This small molecule binds to this protein.
Small molecule (SMILES): COc1ccc(-c2cc3c(C)nc(N)nc3n(C3CCC(OCCO)CC3)c2=O)cn1

Binding-site contacts:
Ligand atom C21 contacts residue GLU738 of chain 1.A at 3.0 Å.
Ligand atom C27 contacts residue TRP670 of chain 1.A at 3.7 Å (hydrophobic).
Ligand atom O19 contacts residue ASP694 of chain 1.A at 3.8 Å.
Ligand atom C21 contacts residue TYR725 of chain 1.A at 3.5 Å (hydrophobic).
Ligand atom C20 contacts residue ASP822 of chain 1.A at 3.0 Å.
Ligand atom C4 contacts residue MET811 of chain 1.A at 3.5 Å (hydrophobic).
Ligand atom C2 contacts residue VAL740 of chain 1.A at 3.5 Å (hydrophobic).
Ligand atom C16 contacts residue ILE737 of chain 1.A at 3.2 Å (hydrophobic).
Ligand atom C21 contacts residue VAL740 of chain 1.A at 3.5 Å (hydrophobic).
Ligand atom C16 contacts residue ASP822 of chain 1.A at 3.5 Å.
Ligand atom N17 contacts residue ASP822 of chain 1.A at 3.5 Å.
Ligand atom C15 contacts residue ILE737 of chain 1.A at 3.5 Å (hydrophobic).
Ligand atom C18 contacts residue TYR725 of chain 1.A at 3.7 Å (hydrophobic).
Ligand atom O31 contacts residue LYS748 of chain 1.A at 3.1 Å.
Ligand atom C6 contacts residue GLU738 of chain 1.A at 3.6 Å.
Ligand atom C8 contacts residue ILE689 of chain 1.A at 3.6 Å (hydrophobic).
Ligand atom C18 contacts residue ILE737 of chain 1.A at 3.7 Å (hydrophobic).
Ligand atom N1 contacts residue VAL740 of chain 1.A at 2.8 Å (h-bond).
Ligand atom C26 contacts residue MET662 of chain 1.A at 3.8 Å (hydrophobic).
Ligand atom C27 contacts residue MET662 of chain 1.A at 3.8 Å (hydrophobic).
Ligand atom C15 contacts residue ASP822 of chain 1.A at 3.7 Å.
Ligand atom N17 contacts residue ILE737 of chain 1.A at 3.3 Å.
Ligand atom N3 contacts residue MET811 of chain 1.A at 3.3 Å (h-bond).
Ligand atom N7 contacts residue ILE689 of chain 1.A at 3.9 Å.
Ligand atom O19 contacts residue LYS691 of chain 1.A at 3.4 Å.
Ligand atom C24 contacts residue THR745 of chain 1.A at 3.9 Å.
Ligand atom N12 contacts residue ILE739 of chain 1.A at 3.8 Å.
Ligand atom C20 contacts residue ASP699 of chain 1.A at 3.1 Å.
Ligand atom C26 contacts residue TRP670 of chain 1.A at 3.9 Å (hydrophobic).
Ligand atom C2 contacts residue MET811 of chain 1.A at 3.7 Å (hydrophobic).
Ligand atom C6 contacts residue VAL740 of chain 1.A at 3.7 Å (hydrophobic).
Ligand atom C18 contacts residue ASP822 of chain 1.A at 3.6 Å.
Ligand atom C15 contacts residue LYS691 of chain 1.A at 3.1 Å.
Ligand atom O19 contacts residue ILE737 of chain 1.A at 3.7 Å.
Ligand atom O19 contacts residue ASP822 of chain 1.A at 3.2 Å (salt-bridge).
Ligand atom N12 contacts residue MET811 of chain 1.A at 3.7 Å.
Ligand atom N12 contacts residue VAL740 of chain 1.A at 2.6 Å (h-bond).
Ligand atom C9 contacts residue ILE689 of chain 1.A at 3.8 Å (hydrophobic).
Ligand atom N1 contacts residue ILE739 of chain 1.A at 3.8 Å.
Ligand atom N12 contacts residue ALA743 of chain 1.A at 3.6 Å.

Sequence of chain 1.A:
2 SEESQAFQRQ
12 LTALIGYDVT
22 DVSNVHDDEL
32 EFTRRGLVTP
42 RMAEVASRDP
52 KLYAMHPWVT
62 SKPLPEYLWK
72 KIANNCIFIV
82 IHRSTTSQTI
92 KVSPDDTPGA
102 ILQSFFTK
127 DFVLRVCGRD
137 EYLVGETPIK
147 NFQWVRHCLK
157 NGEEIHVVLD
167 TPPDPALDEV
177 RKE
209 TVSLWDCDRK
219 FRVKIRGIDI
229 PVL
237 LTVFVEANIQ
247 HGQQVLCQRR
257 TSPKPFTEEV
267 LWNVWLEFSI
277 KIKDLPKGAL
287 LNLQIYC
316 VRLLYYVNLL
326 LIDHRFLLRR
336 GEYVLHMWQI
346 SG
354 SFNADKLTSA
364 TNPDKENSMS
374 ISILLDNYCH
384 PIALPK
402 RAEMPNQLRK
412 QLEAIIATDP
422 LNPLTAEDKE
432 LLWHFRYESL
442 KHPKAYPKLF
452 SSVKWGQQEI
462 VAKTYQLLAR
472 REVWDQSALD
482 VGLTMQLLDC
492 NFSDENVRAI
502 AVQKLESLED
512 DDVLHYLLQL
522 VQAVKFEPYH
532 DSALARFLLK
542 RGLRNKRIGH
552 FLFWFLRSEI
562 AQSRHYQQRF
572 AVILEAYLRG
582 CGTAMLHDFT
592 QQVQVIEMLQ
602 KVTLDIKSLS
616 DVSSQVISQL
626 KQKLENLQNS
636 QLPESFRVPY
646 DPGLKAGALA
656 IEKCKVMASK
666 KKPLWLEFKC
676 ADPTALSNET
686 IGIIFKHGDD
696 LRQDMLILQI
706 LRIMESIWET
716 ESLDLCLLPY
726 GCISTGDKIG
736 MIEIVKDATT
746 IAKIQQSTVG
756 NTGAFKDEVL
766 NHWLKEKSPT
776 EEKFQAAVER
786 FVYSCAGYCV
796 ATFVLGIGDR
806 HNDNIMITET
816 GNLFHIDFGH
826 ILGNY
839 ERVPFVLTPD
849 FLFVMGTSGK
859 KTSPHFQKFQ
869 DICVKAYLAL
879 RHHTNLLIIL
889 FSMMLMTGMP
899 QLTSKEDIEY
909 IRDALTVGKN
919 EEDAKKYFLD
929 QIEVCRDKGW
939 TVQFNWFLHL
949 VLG